Sequence of chain 9.A:
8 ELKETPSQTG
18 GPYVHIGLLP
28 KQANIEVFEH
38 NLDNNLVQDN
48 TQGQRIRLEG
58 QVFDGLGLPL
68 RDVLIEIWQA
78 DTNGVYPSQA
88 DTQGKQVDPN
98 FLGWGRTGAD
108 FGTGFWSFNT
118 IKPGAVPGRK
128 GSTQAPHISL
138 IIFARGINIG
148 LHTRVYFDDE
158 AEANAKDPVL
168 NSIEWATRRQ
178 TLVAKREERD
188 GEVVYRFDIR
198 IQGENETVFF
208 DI

This protein binds this small molecule.
Small molecule (SMILES): O=[N+]([O-])c1ccc(O)c(O)c1

Binding-site contacts:
Ligand atom C2 contacts residue FE1 of chain 9.C at 2.8 Å.
Ligand atom C3 contacts residue ILE192 of chain 9.B at 3.8 Å (hydrophobic).
Ligand atom O8 contacts residue HIS161 of chain 9.B at 3.1 Å (h-bond).
Ligand atom O8 contacts residue GLN178 of chain 9.B at 3.8 Å.
Ligand atom O8 contacts residue HIS163 of chain 9.B at 2.7 Å.
Ligand atom O7 contacts residue ARG158 of chain 9.B at 3.8 Å.
Ligand atom N9 contacts residue TRP150 of chain 9.B at 4.0 Å.
Ligand atom C1 contacts residue HIS161 of chain 9.B at 4.0 Å.
Ligand atom C4 contacts residue ILE192 of chain 9.B at 3.9 Å (hydrophobic).
Ligand atom N9 contacts residue TYR25 of chain 9.B at 3.5 Å (h-bond).
Ligand atom O10 contacts residue THR16 of chain 9.A at 3.6 Å.
Ligand atom C2 contacts residue HIS163 of chain 9.B at 3.9 Å.
Ligand atom C2 contacts residue HIS161 of chain 9.B at 4.0 Å.
Ligand atom O11 contacts residue ARG142 of chain 9.A at 3.7 Å.
Ligand atom C1 contacts residue FE1 of chain 9.C at 2.8 Å.
Ligand atom C3 contacts residue GLY18 of chain 9.A at 3.7 Å.
Ligand atom O8 contacts residue FE1 of chain 9.C at 2.2 Å.
Ligand atom C4 contacts residue PRO19 of chain 9.A at 3.3 Å (hydrophobic).
Ligand atom O8 contacts residue ARG158 of chain 9.B at 2.9 Å (salt-bridge).
Ligand atom O7 contacts residue TYR109 of chain 9.B at 3.0 Å (h-bond).
Ligand atom C3 contacts residue ARG158 of chain 9.B at 3.8 Å.
Ligand atom O10 contacts residue ARG142 of chain 9.A at 3.9 Å.
Ligand atom C6 contacts residue ARG158 of chain 9.B at 3.9 Å.
Ligand atom O10 contacts residue TYR25 of chain 9.B at 2.4 Å (h-bond).
Ligand atom O7 contacts residue FE1 of chain 9.C at 2.1 Å.
Ligand atom N9 contacts residue ILE192 of chain 9.B at 3.8 Å.
Ligand atom O7 contacts residue HIS161 of chain 9.B at 3.1 Å (h-bond).
Ligand atom O7 contacts residue TYR148 of chain 9.B at 3.9 Å.
Ligand atom N9 contacts residue PRO19 of chain 9.A at 3.5 Å.
Ligand atom C5 contacts residue PRO19 of chain 9.A at 3.5 Å (hydrophobic).
Ligand atom O10 contacts residue PRO19 of chain 9.A at 4.0 Å.
Ligand atom C5 contacts residue TRP150 of chain 9.B at 4.0 Å (hydrophobic).
Ligand atom O11 contacts residue TRP150 of chain 9.B at 3.4 Å.
Ligand atom O11 contacts residue PRO19 of chain 9.A at 3.9 Å.
Ligand atom C1 contacts residue ARG158 of chain 9.B at 3.7 Å.
Ligand atom C2 contacts residue ARG158 of chain 9.B at 3.2 Å.
Ligand atom O10 contacts residue ILE192 of chain 9.B at 3.5 Å.
Ligand atom O11 contacts residue TYR25 of chain 9.B at 3.8 Å.
Ligand atom C6 contacts residue TYR148 of chain 9.B at 3.8 Å (hydrophobic).
Ligand atom C3 contacts residue PRO19 of chain 9.A at 3.6 Å (hydrophobic).

Sequence of chain 9.B:
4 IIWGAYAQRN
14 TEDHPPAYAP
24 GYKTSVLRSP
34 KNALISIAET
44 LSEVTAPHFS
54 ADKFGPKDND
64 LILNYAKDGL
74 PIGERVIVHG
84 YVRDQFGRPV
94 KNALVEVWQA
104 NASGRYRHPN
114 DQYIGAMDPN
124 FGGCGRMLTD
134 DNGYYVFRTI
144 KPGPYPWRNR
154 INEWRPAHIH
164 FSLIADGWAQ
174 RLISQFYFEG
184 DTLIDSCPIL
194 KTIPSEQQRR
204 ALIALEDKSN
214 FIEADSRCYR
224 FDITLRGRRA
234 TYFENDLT